Sequence of chain 1.A:
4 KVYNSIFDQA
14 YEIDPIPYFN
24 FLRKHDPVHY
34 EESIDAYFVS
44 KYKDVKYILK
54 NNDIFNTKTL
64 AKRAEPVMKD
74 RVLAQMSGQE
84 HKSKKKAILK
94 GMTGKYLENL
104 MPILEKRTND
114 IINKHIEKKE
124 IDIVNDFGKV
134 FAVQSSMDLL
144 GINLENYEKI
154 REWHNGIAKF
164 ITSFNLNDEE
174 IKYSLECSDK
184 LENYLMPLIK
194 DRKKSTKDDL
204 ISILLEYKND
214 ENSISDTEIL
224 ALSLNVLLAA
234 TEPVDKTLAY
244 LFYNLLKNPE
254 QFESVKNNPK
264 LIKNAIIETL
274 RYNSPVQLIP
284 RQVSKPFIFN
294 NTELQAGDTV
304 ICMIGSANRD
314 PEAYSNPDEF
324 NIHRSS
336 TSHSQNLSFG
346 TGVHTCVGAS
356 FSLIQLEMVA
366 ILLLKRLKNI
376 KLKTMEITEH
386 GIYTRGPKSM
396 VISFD

A protein and the small-molecule ligand that binds it are described below.
Small molecule (SMILES): OB(O)c1cccnc1

Binding-site contacts:
Ligand atom C4 contacts residue VAL279 of chain 1.A at 4.3 Å (hydrophobic).
Ligand atom O1 contacts residue HEM1 of chain 1.C at 3.8 Å.
Ligand atom C4 contacts residue PRO236 of chain 1.A at 3.7 Å (hydrophobic).
Ligand atom C5 contacts residue HEM1 of chain 1.C at 3.2 Å.
Ligand atom O2 contacts residue TYR388 of chain 1.A at 3.6 Å.
Ligand atom C3 contacts residue PRO236 of chain 1.A at 3.6 Å (hydrophobic).
Ligand atom C2 contacts residue VAL279 of chain 1.A at 3.8 Å (hydrophobic).
Ligand atom N1 contacts residue HEM1 of chain 1.C at 2.6 Å.
Ligand atom C4 contacts residue HEM1 of chain 1.C at 3.4 Å.
Ligand atom C1 contacts residue HEM1 of chain 1.C at 4.4 Å.
Ligand atom C1 contacts residue VAL279 of chain 1.A at 4.4 Å (hydrophobic).
Ligand atom O2 contacts residue VAL279 of chain 1.A at 4.5 Å.
Ligand atom C2 contacts residue ALA232 of chain 1.A at 4.4 Å (hydrophobic).
Ligand atom C3 contacts residue VAL279 of chain 1.A at 3.8 Å (hydrophobic).
Ligand atom N1 contacts residue ALA232 of chain 1.A at 3.5 Å.
Ligand atom C3 contacts residue ALA232 of chain 1.A at 3.4 Å (hydrophobic).
Ligand atom C5 contacts residue ALA232 of chain 1.A at 4.1 Å (hydrophobic).
Ligand atom C4 contacts residue ALA232 of chain 1.A at 3.0 Å (hydrophobic).